Sequence of chain 1.M:
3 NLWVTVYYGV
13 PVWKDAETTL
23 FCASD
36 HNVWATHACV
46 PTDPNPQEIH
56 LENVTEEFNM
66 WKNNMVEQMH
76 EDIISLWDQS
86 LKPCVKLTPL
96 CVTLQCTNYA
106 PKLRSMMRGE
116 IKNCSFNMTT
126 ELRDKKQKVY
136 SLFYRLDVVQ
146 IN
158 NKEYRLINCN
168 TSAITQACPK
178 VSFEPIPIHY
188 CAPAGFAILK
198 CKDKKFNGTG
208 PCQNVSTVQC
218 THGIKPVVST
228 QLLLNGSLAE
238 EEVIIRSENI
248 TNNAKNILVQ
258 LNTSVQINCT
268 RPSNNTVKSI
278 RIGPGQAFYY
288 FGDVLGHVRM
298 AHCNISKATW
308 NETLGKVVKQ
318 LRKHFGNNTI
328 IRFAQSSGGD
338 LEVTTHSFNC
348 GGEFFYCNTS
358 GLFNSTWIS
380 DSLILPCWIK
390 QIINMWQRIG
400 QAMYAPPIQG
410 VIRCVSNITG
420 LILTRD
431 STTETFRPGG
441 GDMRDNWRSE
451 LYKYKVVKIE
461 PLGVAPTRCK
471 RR

Binding-site contacts:
Ligand atom O7 contacts residue ASN301 of chain 1.M at 3.9 Å.
Ligand atom C8 contacts residue ASN265 of chain 1.M at 4.3 Å.
Ligand atom C5 contacts residue ASN265 of chain 1.M at 3.6 Å.
Ligand atom C7 contacts residue SER303 of chain 1.M at 4.3 Å.
Ligand atom C8 contacts residue SER303 of chain 1.M at 3.3 Å.
Ligand atom C4 contacts residue GLN263 of chain 1.M at 3.9 Å.
Ligand atom C4 contacts residue ASN265 of chain 1.M at 4.2 Å.
Ligand atom O7 contacts residue NAG1 of chain 1.W at 3.9 Å.
Ligand atom C7 contacts residue ASN265 of chain 1.M at 3.1 Å.
Ligand atom C5 contacts residue ARG412 of chain 1.M at 4.4 Å.
Ligand atom C8 contacts residue ILE302 of chain 1.M at 3.6 Å (hydrophobic).
Ligand atom C3 contacts residue GLN263 of chain 1.M at 3.4 Å.
Ligand atom C2 contacts residue ASN265 of chain 1.M at 2.4 Å.
Ligand atom N2 contacts residue SER303 of chain 1.M at 4.2 Å.
Ligand atom C1 contacts residue ARG412 of chain 1.M at 4.2 Å.
Ligand atom O5 contacts residue ARG412 of chain 1.M at 3.4 Å (salt-bridge).
Ligand atom O4 contacts residue GLN263 of chain 1.M at 4.2 Å.
Ligand atom C8 contacts residue ASN301 of chain 1.M at 4.1 Å.
Ligand atom C6 contacts residue ARG412 of chain 1.M at 4.1 Å.
Ligand atom C1 contacts residue GLN263 of chain 1.M at 3.5 Å.
Ligand atom O5 contacts residue GLN263 of chain 1.M at 4.0 Å.
Ligand atom O5 contacts residue ASN265 of chain 1.M at 2.4 Å (h-bond).
Ligand atom C1 contacts residue ASN265 of chain 1.M at 1.4 Å.
Ligand atom N2 contacts residue ASN265 of chain 1.M at 2.9 Å (h-bond).
Ligand atom O6 contacts residue ARG412 of chain 1.M at 3.3 Å (salt-bridge).
Ligand atom N2 contacts residue GLN263 of chain 1.M at 4.1 Å.
Ligand atom O3 contacts residue GLN263 of chain 1.M at 4.4 Å.
Ligand atom O7 contacts residue SER381 of chain 1.M at 4.5 Å.
Ligand atom C7 contacts residue ASN301 of chain 1.M at 4.4 Å.
Ligand atom O7 contacts residue ASN265 of chain 1.M at 3.1 Å (h-bond).
Ligand atom C3 contacts residue ASN265 of chain 1.M at 3.8 Å.
Ligand atom C5 contacts residue GLN263 of chain 1.M at 3.6 Å.
Ligand atom C8 contacts residue SER381 of chain 1.M at 4.1 Å.
Ligand atom C2 contacts residue GLN263 of chain 1.M at 3.9 Å.

The protein below binds the small molecule below.
Small molecule (SMILES): CC(=O)N[C@@H]1[C@@H](O)[C@H](O)[C@@H](CO)O[C@H]1O